Sequence of chain 11.B:
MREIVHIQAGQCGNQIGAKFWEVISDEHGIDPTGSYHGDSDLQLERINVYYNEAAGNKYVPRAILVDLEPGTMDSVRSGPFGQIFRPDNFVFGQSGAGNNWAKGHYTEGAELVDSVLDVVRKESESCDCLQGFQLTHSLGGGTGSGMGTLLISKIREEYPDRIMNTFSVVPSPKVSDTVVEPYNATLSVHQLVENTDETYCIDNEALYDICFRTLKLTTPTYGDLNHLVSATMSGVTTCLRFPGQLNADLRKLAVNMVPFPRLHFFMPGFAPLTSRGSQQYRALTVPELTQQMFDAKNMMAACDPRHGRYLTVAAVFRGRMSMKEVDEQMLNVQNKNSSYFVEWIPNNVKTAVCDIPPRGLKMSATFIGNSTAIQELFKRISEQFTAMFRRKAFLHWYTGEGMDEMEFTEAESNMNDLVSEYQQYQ

This small molecule binds to this protein.
Small molecule (SMILES): CC[C@H](/C=C(/C)[C@@H]1C[C@@H](OC)C[C@H](O)C(C)(C)[C@@]2(O)O[C@@H](C[C@@H](OC)[C@H](O)C(=O)O1)C[C@@H](OC)[C@H]2O)CO

Sequence of chain 9.B:
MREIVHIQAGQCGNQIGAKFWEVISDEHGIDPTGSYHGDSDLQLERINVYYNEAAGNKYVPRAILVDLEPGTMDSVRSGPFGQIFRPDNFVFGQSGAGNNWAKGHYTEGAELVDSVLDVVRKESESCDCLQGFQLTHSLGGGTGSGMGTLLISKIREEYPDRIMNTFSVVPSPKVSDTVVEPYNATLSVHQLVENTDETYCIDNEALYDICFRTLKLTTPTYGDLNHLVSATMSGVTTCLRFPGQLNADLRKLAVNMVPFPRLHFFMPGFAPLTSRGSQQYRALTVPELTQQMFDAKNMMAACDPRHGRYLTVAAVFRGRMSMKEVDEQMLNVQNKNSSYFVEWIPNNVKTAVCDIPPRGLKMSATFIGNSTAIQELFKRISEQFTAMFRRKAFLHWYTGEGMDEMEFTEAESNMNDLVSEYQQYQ

Binding-site contacts:
Ligand atom O2 contacts residue ASP295 of chain 9.B at 2.8 Å (salt-bridge).
Ligand atom C6 contacts residue ASP118 of chain 11.B at 3.2 Å.
Ligand atom C24 contacts residue TYR310 of chain 9.B at 3.6 Å (hydrophobic).
Ligand atom C7 contacts residue ASP118 of chain 11.B at 4.1 Å.
Ligand atom O2 contacts residue ARG306 of chain 9.B at 3.7 Å.
Ligand atom C8 contacts residue ASP118 of chain 11.B at 3.8 Å.
Ligand atom O1 contacts residue ASP295 of chain 9.B at 3.7 Å.
Ligand atom O2 contacts residue ALA296 of chain 9.B at 3.7 Å.
Ligand atom O24 contacts residue PHE294 of chain 9.B at 2.9 Å (h-bond).
Ligand atom O8 contacts residue ASP118 of chain 11.B at 2.7 Å (salt-bridge).
Ligand atom O91 contacts residue ASP295 of chain 9.B at 3.6 Å.
Ligand atom C27 contacts residue VAL333 of chain 9.B at 3.8 Å (hydrophobic).
Ligand atom O1 contacts residue PHE294 of chain 9.B at 3.3 Å (h-bond).
Ligand atom C23 contacts residue PHE294 of chain 9.B at 3.6 Å (hydrophobic).
Ligand atom C18 contacts residue ARG121 of chain 11.B at 4.1 Å.
Ligand atom O1 contacts residue ALA296 of chain 9.B at 3.3 Å (h-bond).
Ligand atom C24 contacts residue PHE294 of chain 9.B at 3.5 Å (hydrophobic).
Ligand atom C22 contacts residue TYR340 of chain 9.B at 4.1 Å (hydrophobic).
Ligand atom C7 contacts residue LYS297 of chain 9.B at 3.5 Å.
Ligand atom C27 contacts residue PHE294 of chain 9.B at 4.1 Å (hydrophobic).
Ligand atom O7 contacts residue ASP118 of chain 11.B at 3.6 Å.
Ligand atom C11 contacts residue GLU125 of chain 11.B at 3.9 Å.
Ligand atom C19 contacts residue LYS122 of chain 11.B at 3.8 Å.
Ligand atom C18 contacts residue GLU125 of chain 11.B at 3.3 Å.
Ligand atom C16 contacts residue ARG306 of chain 9.B at 3.6 Å.
Ligand atom O7 contacts residue LYS297 of chain 9.B at 3.7 Å.
Ligand atom C26 contacts residue TYR310 of chain 9.B at 3.8 Å (hydrophobic).
Ligand atom C27 contacts residue PHE341 of chain 9.B at 4.0 Å (hydrophobic).
Ligand atom C10 contacts residue GLU125 of chain 11.B at 3.8 Å.
Ligand atom C26 contacts residue PHE294 of chain 9.B at 3.9 Å (hydrophobic).
Ligand atom O24 contacts residue TYR310 of chain 9.B at 2.8 Å (h-bond).
Ligand atom C1 contacts residue ASP295 of chain 9.B at 4.0 Å.
Ligand atom C2 contacts residue ASP295 of chain 9.B at 3.4 Å.
Ligand atom C6 contacts residue LYS297 of chain 9.B at 2.9 Å.
Ligand atom C19 contacts residue GLU125 of chain 11.B at 3.7 Å.
Ligand atom C5 contacts residue LYS297 of chain 9.B at 3.7 Å.
Ligand atom C17 contacts residue LYS122 of chain 11.B at 3.6 Å.
Ligand atom O11 contacts residue GLU125 of chain 11.B at 2.8 Å (salt-bridge).
Ligand atom C20 contacts residue PHE294 of chain 9.B at 3.9 Å (hydrophobic).
Ligand atom O3 contacts residue ARG306 of chain 9.B at 3.2 Å (salt-bridge).